The small molecule below binds the protein below.
Small molecule (SMILES): CC(=O)N[C@@H]1[C@@H](O)[C@H](O)[C@@H](CO)O[C@H]1O

Binding-site contacts:
Ligand atom C5 contacts residue TYR267 of chain 1.A at 4.4 Å (hydrophobic).
Ligand atom C5 contacts residue ASN207 of chain 1.A at 3.6 Å.
Ligand atom C7 contacts residue SER204 of chain 1.A at 4.4 Å.
Ligand atom C8 contacts residue GLU203 of chain 1.A at 2.9 Å.
Ligand atom O6 contacts residue TYR267 of chain 1.A at 3.5 Å.
Ligand atom C1 contacts residue SER204 of chain 1.A at 4.5 Å.
Ligand atom O6 contacts residue ASN207 of chain 1.A at 4.4 Å.
Ligand atom N2 contacts residue GLU203 of chain 1.A at 3.7 Å.
Ligand atom N2 contacts residue ASN207 of chain 1.A at 2.8 Å (h-bond).
Ligand atom O7 contacts residue SER204 of chain 1.A at 4.5 Å.
Ligand atom C1 contacts residue GLU203 of chain 1.A at 4.2 Å.
Ligand atom O5 contacts residue ASN207 of chain 1.A at 2.4 Å (h-bond).
Ligand atom C6 contacts residue TYR267 of chain 1.A at 3.3 Å (hydrophobic).
Ligand atom C4 contacts residue ASN207 of chain 1.A at 4.0 Å.
Ligand atom C8 contacts residue GLY276 of chain 1.A at 4.1 Å.
Ligand atom C1 contacts residue ARG272 of chain 1.A at 4.4 Å.
Ligand atom O5 contacts residue TYR267 of chain 1.A at 3.9 Å.
Ligand atom C7 contacts residue GLU203 of chain 1.A at 3.9 Å.
Ligand atom C2 contacts residue ASN207 of chain 1.A at 2.3 Å.
Ligand atom N2 contacts residue SER204 of chain 1.A at 3.7 Å.
Ligand atom C3 contacts residue ASN207 of chain 1.A at 3.6 Å.
Ligand atom C5 contacts residue ARG272 of chain 1.A at 4.4 Å.
Ligand atom C2 contacts residue SER204 of chain 1.A at 4.1 Å.
Ligand atom C1 contacts residue ASN207 of chain 1.A at 1.4 Å.
Ligand atom C7 contacts residue ASN207 of chain 1.A at 4.1 Å.

Sequence of chain 1.A:
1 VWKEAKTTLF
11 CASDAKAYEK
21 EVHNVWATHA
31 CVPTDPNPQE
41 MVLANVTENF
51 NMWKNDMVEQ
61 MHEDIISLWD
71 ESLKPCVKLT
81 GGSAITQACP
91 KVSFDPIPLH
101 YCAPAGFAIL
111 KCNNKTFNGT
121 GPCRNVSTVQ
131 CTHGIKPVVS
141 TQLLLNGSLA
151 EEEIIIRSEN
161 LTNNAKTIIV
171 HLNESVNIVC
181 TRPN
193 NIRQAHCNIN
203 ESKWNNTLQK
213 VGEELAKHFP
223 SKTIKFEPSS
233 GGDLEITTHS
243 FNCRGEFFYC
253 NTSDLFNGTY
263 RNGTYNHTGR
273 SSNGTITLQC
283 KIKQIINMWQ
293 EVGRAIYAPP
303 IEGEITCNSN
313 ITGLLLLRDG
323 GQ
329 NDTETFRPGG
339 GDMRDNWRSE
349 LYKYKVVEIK